A small-molecule ligand and the protein it binds are described below.
Small molecule (SMILES): CC(=O)N[C@@H]1[C@@H](O)[C@H](O)[C@@H](CO)O[C@H]1O

Binding-site contacts:
Ligand atom C1 contacts residue ASN279 of chain 1.C at 1.4 Å.
Ligand atom C7 contacts residue ASN279 of chain 1.C at 3.8 Å.
Ligand atom C8 contacts residue ASN277 of chain 1.C at 4.1 Å.
Ligand atom C3 contacts residue ASN279 of chain 1.C at 3.8 Å.
Ligand atom O7 contacts residue ASN279 of chain 1.C at 4.3 Å.
Ligand atom C5 contacts residue ASN279 of chain 1.C at 3.7 Å.
Ligand atom C4 contacts residue ASN279 of chain 1.C at 4.2 Å.
Ligand atom C8 contacts residue GLU278 of chain 1.C at 3.4 Å.
Ligand atom O5 contacts residue ASN279 of chain 1.C at 2.4 Å (h-bond).
Ligand atom C2 contacts residue ASN279 of chain 1.C at 2.5 Å.
Ligand atom N2 contacts residue ASN279 of chain 1.C at 2.9 Å (h-bond).

Sequence of chain 1.C:
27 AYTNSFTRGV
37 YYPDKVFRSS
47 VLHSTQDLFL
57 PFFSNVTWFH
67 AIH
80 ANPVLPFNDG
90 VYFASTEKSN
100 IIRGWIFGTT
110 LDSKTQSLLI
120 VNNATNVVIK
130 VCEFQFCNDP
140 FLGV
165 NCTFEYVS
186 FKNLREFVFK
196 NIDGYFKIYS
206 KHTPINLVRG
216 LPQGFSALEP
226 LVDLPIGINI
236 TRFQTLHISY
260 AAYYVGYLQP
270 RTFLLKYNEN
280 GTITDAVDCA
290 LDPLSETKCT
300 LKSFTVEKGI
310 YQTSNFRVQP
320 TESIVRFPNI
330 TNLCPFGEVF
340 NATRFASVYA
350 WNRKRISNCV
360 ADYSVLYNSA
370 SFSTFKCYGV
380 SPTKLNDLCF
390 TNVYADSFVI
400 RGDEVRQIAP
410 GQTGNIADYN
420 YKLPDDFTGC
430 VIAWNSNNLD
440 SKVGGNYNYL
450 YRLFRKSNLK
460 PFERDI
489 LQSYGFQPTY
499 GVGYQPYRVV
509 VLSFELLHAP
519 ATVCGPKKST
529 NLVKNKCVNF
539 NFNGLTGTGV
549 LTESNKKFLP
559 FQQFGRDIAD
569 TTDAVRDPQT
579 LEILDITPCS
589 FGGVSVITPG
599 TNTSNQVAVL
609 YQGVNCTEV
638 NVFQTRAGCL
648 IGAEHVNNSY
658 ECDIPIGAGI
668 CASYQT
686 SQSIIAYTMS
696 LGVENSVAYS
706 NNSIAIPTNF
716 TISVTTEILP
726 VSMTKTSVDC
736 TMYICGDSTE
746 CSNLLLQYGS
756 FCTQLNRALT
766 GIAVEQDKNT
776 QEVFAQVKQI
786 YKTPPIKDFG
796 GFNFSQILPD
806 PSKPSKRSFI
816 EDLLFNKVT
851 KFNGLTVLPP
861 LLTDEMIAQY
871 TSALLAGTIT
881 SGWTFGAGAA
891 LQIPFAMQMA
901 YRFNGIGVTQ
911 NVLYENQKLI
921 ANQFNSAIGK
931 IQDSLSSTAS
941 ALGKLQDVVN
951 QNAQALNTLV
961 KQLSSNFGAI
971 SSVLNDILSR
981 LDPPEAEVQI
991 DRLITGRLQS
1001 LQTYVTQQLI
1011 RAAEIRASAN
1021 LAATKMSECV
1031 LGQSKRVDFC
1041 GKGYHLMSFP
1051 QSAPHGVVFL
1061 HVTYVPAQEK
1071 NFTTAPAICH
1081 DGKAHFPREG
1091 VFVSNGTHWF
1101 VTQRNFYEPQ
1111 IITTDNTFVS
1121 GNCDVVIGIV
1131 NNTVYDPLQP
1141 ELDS